Binding-site contacts:
Ligand atom O5 contacts residue ASN196 of chain 1.D at 2.4 Å (h-bond).
Ligand atom C8 contacts residue ASN196 of chain 1.D at 4.3 Å.
Ligand atom O5 contacts residue THR198 of chain 1.D at 4.0 Å.
Ligand atom C5 contacts residue ASN196 of chain 1.D at 3.7 Å.
Ligand atom C2 contacts residue THR198 of chain 1.D at 4.2 Å.
Ligand atom O6 contacts residue PRO200 of chain 1.D at 4.2 Å.
Ligand atom C3 contacts residue ASN196 of chain 1.D at 3.8 Å.
Ligand atom C4 contacts residue ASN196 of chain 1.D at 4.2 Å.
Ligand atom C7 contacts residue ASN196 of chain 1.D at 3.1 Å.
Ligand atom C8 contacts residue SER236 of chain 1.D at 3.2 Å.
Ligand atom N2 contacts residue ASN196 of chain 1.D at 2.9 Å (h-bond).
Ligand atom C1 contacts residue ASN196 of chain 1.D at 1.4 Å.
Ligand atom N2 contacts residue THR198 of chain 1.D at 3.7 Å.
Ligand atom O7 contacts residue ASN196 of chain 1.D at 2.9 Å (h-bond).
Ligand atom C1 contacts residue THR198 of chain 1.D at 3.8 Å.
Ligand atom C5 contacts residue THR198 of chain 1.D at 4.2 Å.
Ligand atom C7 contacts residue GLU237 of chain 1.D at 4.4 Å.
Ligand atom C2 contacts residue ASN196 of chain 1.D at 2.5 Å.
Ligand atom C8 contacts residue GLU237 of chain 1.D at 3.3 Å.
Ligand atom C3 contacts residue THR198 of chain 1.D at 4.5 Å.

Sequence of chain 1.D:
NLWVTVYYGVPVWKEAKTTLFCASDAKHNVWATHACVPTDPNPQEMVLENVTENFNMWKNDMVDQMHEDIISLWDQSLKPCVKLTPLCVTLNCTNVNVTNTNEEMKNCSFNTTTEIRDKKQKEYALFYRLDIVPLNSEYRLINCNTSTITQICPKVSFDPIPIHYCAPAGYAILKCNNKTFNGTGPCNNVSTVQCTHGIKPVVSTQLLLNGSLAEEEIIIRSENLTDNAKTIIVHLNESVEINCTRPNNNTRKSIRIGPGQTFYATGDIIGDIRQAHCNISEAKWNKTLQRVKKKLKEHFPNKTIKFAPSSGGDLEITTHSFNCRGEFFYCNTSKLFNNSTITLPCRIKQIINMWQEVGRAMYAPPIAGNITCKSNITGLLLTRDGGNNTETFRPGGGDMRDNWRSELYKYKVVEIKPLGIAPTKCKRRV

This small molecule binds to this protein.
Small molecule (SMILES): CC(=O)N[C@@H]1[C@@H](O)[C@H](O)[C@@H](CO)O[C@H]1O